Sequence of chain 4.A:
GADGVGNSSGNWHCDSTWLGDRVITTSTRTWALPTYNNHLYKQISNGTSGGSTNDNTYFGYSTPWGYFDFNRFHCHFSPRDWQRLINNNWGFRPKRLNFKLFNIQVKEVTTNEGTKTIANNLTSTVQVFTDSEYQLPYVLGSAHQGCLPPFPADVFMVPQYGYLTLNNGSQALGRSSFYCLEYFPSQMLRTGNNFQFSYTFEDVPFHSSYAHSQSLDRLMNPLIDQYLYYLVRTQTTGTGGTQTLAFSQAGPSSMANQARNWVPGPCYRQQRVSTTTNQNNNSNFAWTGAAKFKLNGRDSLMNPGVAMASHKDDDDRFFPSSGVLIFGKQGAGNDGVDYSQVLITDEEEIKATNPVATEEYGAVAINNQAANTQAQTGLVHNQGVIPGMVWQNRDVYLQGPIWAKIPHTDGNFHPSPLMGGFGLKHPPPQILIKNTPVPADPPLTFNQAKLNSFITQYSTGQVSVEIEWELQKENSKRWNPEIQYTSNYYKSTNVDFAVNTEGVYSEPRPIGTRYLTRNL

Sequence of chain 34.A:
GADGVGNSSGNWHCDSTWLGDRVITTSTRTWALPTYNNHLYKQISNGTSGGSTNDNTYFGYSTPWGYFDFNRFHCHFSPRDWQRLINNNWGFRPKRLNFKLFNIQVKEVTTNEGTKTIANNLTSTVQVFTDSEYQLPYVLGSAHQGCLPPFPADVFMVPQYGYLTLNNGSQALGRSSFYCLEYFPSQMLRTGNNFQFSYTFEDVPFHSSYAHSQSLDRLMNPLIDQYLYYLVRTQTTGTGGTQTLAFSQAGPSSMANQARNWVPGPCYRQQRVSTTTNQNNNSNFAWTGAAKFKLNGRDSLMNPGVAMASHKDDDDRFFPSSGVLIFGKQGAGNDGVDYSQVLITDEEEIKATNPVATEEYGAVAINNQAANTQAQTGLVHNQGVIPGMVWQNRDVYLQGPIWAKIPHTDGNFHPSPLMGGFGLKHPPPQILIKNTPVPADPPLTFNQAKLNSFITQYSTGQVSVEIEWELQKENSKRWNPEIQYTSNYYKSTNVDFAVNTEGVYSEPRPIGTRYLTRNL

This small molecule binds to this protein.
Small molecule (SMILES): Nc1ncnc2c1ncn2[C@H]1C[C@H](O)[C@@H](COP(=O)(O)O)O1

Binding-site contacts:
Ligand atom N7 contacts residue SER632 of chain 34.A at 4.1 Å.
Ligand atom N9 contacts residue PRO421 of chain 34.A at 4.4 Å.
Ligand atom C2 contacts residue PRO421 of chain 34.A at 4.5 Å (hydrophobic).
Ligand atom N9 contacts residue HIS630 of chain 34.A at 4.2 Å.
Ligand atom C2 contacts residue PRO631 of chain 34.A at 3.3 Å (hydrophobic).
Ligand atom N6 contacts residue SER632 of chain 34.A at 3.3 Å (h-bond).
Ligand atom C8 contacts residue PRO421 of chain 34.A at 4.3 Å (hydrophobic).
Ligand atom C5 contacts residue PRO421 of chain 34.A at 4.1 Å (hydrophobic).
Ligand atom N7 contacts residue PRO421 of chain 34.A at 4.2 Å.
Ligand atom C1' contacts residue HIS630 of chain 34.A at 4.0 Å.
Ligand atom C2 contacts residue VAL420 of chain 34.A at 4.3 Å (hydrophobic).
Ligand atom N6 contacts residue VAL420 of chain 34.A at 4.0 Å.
Ligand atom N1 contacts residue PRO421 of chain 34.A at 4.3 Å.
Ligand atom C6 contacts residue PRO631 of chain 34.A at 3.9 Å (hydrophobic).
Ligand atom C4 contacts residue PRO631 of chain 34.A at 4.0 Å (hydrophobic).
Ligand atom N7 contacts residue HIS630 of chain 34.A at 4.1 Å.
Ligand atom C6 contacts residue SER632 of chain 34.A at 3.9 Å.
Ligand atom N3 contacts residue GLY639 of chain 34.A at 4.3 Å.
Ligand atom C2' contacts residue HIS630 of chain 34.A at 3.2 Å.
Ligand atom C1' contacts residue PRO631 of chain 34.A at 4.3 Å (hydrophobic).
Ligand atom C4 contacts residue PRO421 of chain 34.A at 4.3 Å (hydrophobic).
Ligand atom C6 contacts residue VAL420 of chain 34.A at 4.0 Å (hydrophobic).
Ligand atom N1 contacts residue PHE638 of chain 34.A at 4.3 Å.
Ligand atom N1 contacts residue PRO631 of chain 34.A at 3.5 Å (h-bond).
Ligand atom N6 contacts residue PHE638 of chain 34.A at 3.9 Å.
Ligand atom C6 contacts residue PRO421 of chain 34.A at 4.1 Å (hydrophobic).
Ligand atom N1 contacts residue GLY639 of chain 34.A at 3.1 Å (h-bond).
Ligand atom O2P contacts residue ASP626 of chain 4.A at 4.2 Å.
Ligand atom C6 contacts residue GLY639 of chain 34.A at 3.8 Å.
Ligand atom C3' contacts residue HIS630 of chain 34.A at 4.4 Å.
Ligand atom N1 contacts residue VAL420 of chain 34.A at 3.7 Å.
Ligand atom C5 contacts residue SER632 of chain 34.A at 4.1 Å.
Ligand atom O1P contacts residue LYS641 of chain 4.A at 4.0 Å.
Ligand atom C8 contacts residue HIS630 of chain 34.A at 3.3 Å.
Ligand atom N6 contacts residue GLY639 of chain 34.A at 3.6 Å (h-bond).
Ligand atom N7 contacts residue ASN609 of chain 34.A at 3.8 Å.
Ligand atom N6 contacts residue GLY637 of chain 34.A at 3.7 Å.
Ligand atom C5 contacts residue PRO631 of chain 34.A at 4.2 Å (hydrophobic).
Ligand atom C2 contacts residue GLY639 of chain 34.A at 3.1 Å.
Ligand atom N3 contacts residue PRO631 of chain 34.A at 3.6 Å.